Binding-site contacts:
Ligand atom C40 contacts residue ALA231 of chain 1.E at 3.9 Å (hydrophobic).
Ligand atom C02 contacts residue ARG276 of chain 1.E at 4.0 Å.
Ligand atom C42 contacts residue VAL23 of chain 1.E at 4.0 Å (hydrophobic).
Ligand atom O08 contacts residue ARG276 of chain 1.E at 3.9 Å.
Ligand atom C28 contacts residue ARG359 of chain 1.E at 3.4 Å.
Ligand atom C40 contacts residue GLU27 of chain 1.E at 4.0 Å.
Ligand atom C41 contacts residue VAL23 of chain 1.E at 3.5 Å (hydrophobic).
Ligand atom C27 contacts residue ARG359 of chain 1.E at 3.2 Å.
Ligand atom C19 contacts residue THR274 of chain 1.E at 3.8 Å.
Ligand atom C16 contacts residue THR274 of chain 1.E at 3.4 Å.
Ligand atom C41 contacts residue GLU27 of chain 1.E at 3.5 Å.
Ligand atom C35 contacts residue LYS19 of chain 1.E at 3.9 Å.
Ligand atom C08 contacts residue ASP224 of chain 1.E at 3.8 Å.
Ligand atom O14 contacts residue HIS227 of chain 1.E at 2.3 Å (h-bond).
Ligand atom C32 contacts residue ASP26 of chain 1.E at 3.9 Å.
Ligand atom C31 contacts residue HIS227 of chain 1.E at 3.3 Å.
Ligand atom O05 contacts residue LEU361 of chain 1.E at 3.4 Å.
Ligand atom C34 contacts residue LYS19 of chain 1.E at 3.7 Å.
Ligand atom C33 contacts residue ASP26 of chain 1.E at 3.4 Å.
Ligand atom C36 contacts residue HIS227 of chain 1.E at 3.2 Å.
Ligand atom C07 contacts residue HIS227 of chain 1.E at 3.6 Å.
Ligand atom C47 contacts residue ARG276 of chain 1.E at 3.4 Å.
Ligand atom C19 contacts residue ARG276 of chain 1.E at 3.7 Å.
Ligand atom O07 contacts residue GLN279 of chain 1.E at 3.6 Å (h-bond).
Ligand atom C44 contacts residue GLY360 of chain 1.E at 4.0 Å.
Ligand atom C08 contacts residue HIS227 of chain 1.E at 3.8 Å.
Ligand atom O12 contacts residue ARG359 of chain 1.E at 2.9 Å (salt-bridge).
Ligand atom O06 contacts residue THR274 of chain 1.E at 2.3 Å (h-bond).
Ligand atom C06 contacts residue HIS227 of chain 1.E at 4.0 Å.
Ligand atom C14 contacts residue THR274 of chain 1.E at 3.3 Å.
Ligand atom C41 contacts residue SER234 of chain 1.E at 3.6 Å.
Ligand atom C30 contacts residue HIS227 of chain 1.E at 3.2 Å.
Ligand atom C40 contacts residue SER234 of chain 1.E at 3.3 Å.
Ligand atom C39 contacts residue ALA231 of chain 1.E at 3.6 Å (hydrophobic).
Ligand atom C40 contacts residue ARG318 of chain 1.E at 4.0 Å.
Ligand atom O13 contacts residue ARG359 of chain 1.E at 3.0 Å (salt-bridge).
Ligand atom O03 contacts residue ARG276 of chain 1.E at 3.5 Å (salt-bridge).
Ligand atom C19 contacts residue GLN279 of chain 1.E at 3.7 Å.
Ligand atom C44 contacts residue LEU361 of chain 1.E at 3.8 Å (hydrophobic).
Ligand atom C15 contacts residue THR274 of chain 1.E at 3.4 Å.

This small molecule binds to this protein.
Small molecule (SMILES): CC(=O)O[C@H]1C(=O)[C@@]2(C)[C@H]([C@H](OC(=O)c3ccccc3)[C@]3(O)C[C@H](OC(=O)[C@H](O)[C@@H](NC(=O)c4ccccc4)c4ccccc4)C(C)=C1C3(C)C)[C@]1(OC(C)=O)CO[C@@H]1C[C@@H]2O

Sequence of chain 1.E:
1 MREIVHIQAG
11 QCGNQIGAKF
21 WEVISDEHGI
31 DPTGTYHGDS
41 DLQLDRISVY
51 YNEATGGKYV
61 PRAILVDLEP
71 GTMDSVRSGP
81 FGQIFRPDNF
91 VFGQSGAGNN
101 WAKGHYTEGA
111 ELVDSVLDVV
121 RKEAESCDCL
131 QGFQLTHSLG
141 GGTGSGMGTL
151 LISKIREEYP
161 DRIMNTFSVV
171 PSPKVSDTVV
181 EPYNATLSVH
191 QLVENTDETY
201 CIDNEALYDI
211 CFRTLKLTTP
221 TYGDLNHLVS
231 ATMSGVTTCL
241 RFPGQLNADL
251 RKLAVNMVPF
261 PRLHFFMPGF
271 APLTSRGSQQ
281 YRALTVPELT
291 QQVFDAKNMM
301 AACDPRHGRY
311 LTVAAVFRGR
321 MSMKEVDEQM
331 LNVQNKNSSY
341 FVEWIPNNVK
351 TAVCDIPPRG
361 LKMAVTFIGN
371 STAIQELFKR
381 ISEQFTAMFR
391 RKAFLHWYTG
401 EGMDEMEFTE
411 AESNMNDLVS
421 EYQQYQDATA